Sequence of chain 1.A:
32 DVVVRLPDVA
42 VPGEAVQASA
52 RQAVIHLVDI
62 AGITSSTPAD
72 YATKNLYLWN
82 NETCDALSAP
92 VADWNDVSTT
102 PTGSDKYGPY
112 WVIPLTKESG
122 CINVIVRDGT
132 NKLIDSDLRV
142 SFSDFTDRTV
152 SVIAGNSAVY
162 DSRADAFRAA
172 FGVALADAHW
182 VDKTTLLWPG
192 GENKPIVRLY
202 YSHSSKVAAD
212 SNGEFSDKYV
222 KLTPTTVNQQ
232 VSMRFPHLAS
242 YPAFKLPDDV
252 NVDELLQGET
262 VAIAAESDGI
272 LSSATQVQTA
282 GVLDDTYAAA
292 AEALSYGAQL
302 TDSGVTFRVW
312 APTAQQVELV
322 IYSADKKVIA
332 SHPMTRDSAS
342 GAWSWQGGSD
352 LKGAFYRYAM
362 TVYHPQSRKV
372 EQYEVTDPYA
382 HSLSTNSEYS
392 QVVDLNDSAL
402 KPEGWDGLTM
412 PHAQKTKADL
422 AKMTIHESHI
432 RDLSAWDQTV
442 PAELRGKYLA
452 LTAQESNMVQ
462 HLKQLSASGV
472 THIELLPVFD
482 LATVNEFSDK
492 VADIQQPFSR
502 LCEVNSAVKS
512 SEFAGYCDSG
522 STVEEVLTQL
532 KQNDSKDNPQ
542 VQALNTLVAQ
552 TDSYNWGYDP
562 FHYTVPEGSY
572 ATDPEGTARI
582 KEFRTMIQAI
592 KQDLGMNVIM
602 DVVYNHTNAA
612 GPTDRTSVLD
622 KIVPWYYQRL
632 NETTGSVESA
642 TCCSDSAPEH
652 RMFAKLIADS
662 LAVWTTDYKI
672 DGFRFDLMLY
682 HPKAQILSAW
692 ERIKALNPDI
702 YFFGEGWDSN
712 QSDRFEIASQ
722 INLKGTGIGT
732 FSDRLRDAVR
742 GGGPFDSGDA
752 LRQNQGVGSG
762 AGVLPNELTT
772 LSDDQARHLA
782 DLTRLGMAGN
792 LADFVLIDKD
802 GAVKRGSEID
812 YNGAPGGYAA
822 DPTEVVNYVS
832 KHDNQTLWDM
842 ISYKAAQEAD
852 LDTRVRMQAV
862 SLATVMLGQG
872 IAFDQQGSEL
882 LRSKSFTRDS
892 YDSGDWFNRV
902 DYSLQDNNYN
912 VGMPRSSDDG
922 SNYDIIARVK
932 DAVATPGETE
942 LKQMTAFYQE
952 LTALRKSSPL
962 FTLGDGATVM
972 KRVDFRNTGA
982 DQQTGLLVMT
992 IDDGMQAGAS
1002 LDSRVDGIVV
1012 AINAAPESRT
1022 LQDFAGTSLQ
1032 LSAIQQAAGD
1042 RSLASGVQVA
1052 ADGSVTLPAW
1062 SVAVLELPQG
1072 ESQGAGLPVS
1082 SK

Binding-site contacts:
Ligand atom O5 contacts residue TRP80 of chain 1.A at 4.1 Å.
Ligand atom C4 contacts residue TRP80 of chain 1.A at 3.6 Å (hydrophobic).
Ligand atom C1 contacts residue ILE126 of chain 1.A at 4.2 Å (hydrophobic).
Ligand atom C1 contacts residue ASP138 of chain 1.A at 4.5 Å.
Ligand atom C5 contacts residue TRP95 of chain 1.A at 3.7 Å (hydrophobic).
Ligand atom C6 contacts residue TRP80 of chain 1.A at 3.5 Å (hydrophobic).
Ligand atom C1 contacts residue TYR78 of chain 1.A at 4.0 Å (hydrophobic).
Ligand atom C3 contacts residue LYS133 of chain 1.A at 3.9 Å.
Ligand atom O2 contacts residue ILE126 of chain 1.A at 4.1 Å.
Ligand atom C6 contacts residue TYR78 of chain 1.A at 3.7 Å (hydrophobic).
Ligand atom C3 contacts residue TRP95 of chain 1.A at 3.7 Å (hydrophobic).
Ligand atom O6 contacts residue TYR78 of chain 1.A at 2.7 Å (h-bond).
Ligand atom O2 contacts residue ASP138 of chain 1.A at 3.0 Å (salt-bridge).
Ligand atom C1 contacts residue TRP95 of chain 1.A at 3.9 Å (hydrophobic).
Ligand atom O5 contacts residue TYR78 of chain 1.A at 3.1 Å.
Ligand atom O3 contacts residue TRP80 of chain 1.A at 4.3 Å.
Ligand atom C2 contacts residue TRP80 of chain 1.A at 4.1 Å (hydrophobic).
Ligand atom O3 contacts residue TRP95 of chain 1.A at 3.7 Å.
Ligand atom O3 contacts residue ASP138 of chain 1.A at 3.5 Å (salt-bridge).
Ligand atom O5 contacts residue TRP95 of chain 1.A at 3.2 Å.
Ligand atom O4 contacts residue TRP80 of chain 1.A at 4.0 Å.
Ligand atom C2 contacts residue LYS133 of chain 1.A at 4.0 Å.
Ligand atom O3 contacts residue ILE126 of chain 1.A at 4.4 Å.
Ligand atom O2 contacts residue TRP95 of chain 1.A at 4.1 Å.
Ligand atom C3 contacts residue ASP138 of chain 1.A at 4.2 Å.
Ligand atom C3 contacts residue TRP80 of chain 1.A at 4.3 Å (hydrophobic).
Ligand atom C2 contacts residue ILE126 of chain 1.A at 4.0 Å (hydrophobic).
Ligand atom C4 contacts residue TRP95 of chain 1.A at 3.5 Å (hydrophobic).
Ligand atom C5 contacts residue TYR78 of chain 1.A at 4.2 Å (hydrophobic).
Ligand atom C5 contacts residue TRP80 of chain 1.A at 4.1 Å (hydrophobic).
Ligand atom C2 contacts residue ASP138 of chain 1.A at 3.3 Å.
Ligand atom O2 contacts residue LYS133 of chain 1.A at 3.6 Å.
Ligand atom C6 contacts residue TRP95 of chain 1.A at 3.8 Å (hydrophobic).
Ligand atom O6 contacts residue TRP80 of chain 1.A at 4.5 Å.
Ligand atom C2 contacts residue TRP95 of chain 1.A at 3.4 Å (hydrophobic).
Ligand atom O3 contacts residue LYS133 of chain 1.A at 2.7 Å (salt-bridge).
Ligand atom O6 contacts residue TRP95 of chain 1.A at 3.6 Å.

The small molecule below binds the protein below.
Small molecule (SMILES): OC[C@H]1O[C@H](O[C@H]2[C@H](O)[C@@H](O)[C@@H](O)O[C@@H]2CO)[C@H](O)[C@@H](O)[C@@H]1O